This protein binds this small molecule.
Small molecule (SMILES): Cc1ccc(-c2c(C[C@@H](C#N)C(=O)OC(C)(C)C)n(CCCO)c3ncnc(N)c23)cc1

Sequence of chain 1.A:
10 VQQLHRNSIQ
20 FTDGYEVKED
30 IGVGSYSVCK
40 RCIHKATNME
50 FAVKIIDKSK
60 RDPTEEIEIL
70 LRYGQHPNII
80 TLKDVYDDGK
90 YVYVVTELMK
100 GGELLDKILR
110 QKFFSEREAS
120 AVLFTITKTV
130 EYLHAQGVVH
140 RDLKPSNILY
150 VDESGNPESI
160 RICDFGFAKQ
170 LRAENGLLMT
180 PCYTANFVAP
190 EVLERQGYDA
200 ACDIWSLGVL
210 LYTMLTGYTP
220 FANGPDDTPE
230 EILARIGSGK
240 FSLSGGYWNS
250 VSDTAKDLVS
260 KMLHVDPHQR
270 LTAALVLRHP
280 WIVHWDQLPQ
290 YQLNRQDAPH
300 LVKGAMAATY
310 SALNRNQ

Binding-site contacts:
Ligand atom C28 contacts residue VAL93 of chain 1.A at 3.6 Å (hydrophobic).
Ligand atom C13 contacts residue CYS38 of chain 1.A at 3.3 Å (hydrophobic).
Ligand atom C31 contacts residue MET98 of chain 1.A at 3.6 Å (hydrophobic).
Ligand atom O09 contacts residue GLY31 of chain 1.A at 3.4 Å.
Ligand atom C28 contacts residue THR95 of chain 1.A at 3.5 Å.
Ligand atom O14 contacts residue CYS38 of chain 1.A at 3.0 Å (h-bond).
Ligand atom C27 contacts residue VAL93 of chain 1.A at 3.4 Å (hydrophobic).
Ligand atom C27 contacts residue THR95 of chain 1.A at 3.5 Å.
Ligand atom C11 contacts residue CYS38 of chain 1.A at 1.9 Å (hydrophobic).
Ligand atom C25 contacts residue CYS162 of chain 1.A at 3.1 Å (hydrophobic).
Ligand atom C12 contacts residue CYS38 of chain 1.A at 2.9 Å (hydrophobic).
Ligand atom C24 contacts residue CYS162 of chain 1.A at 3.1 Å (hydrophobic).
Ligand atom C18 contacts residue LYS53 of chain 1.A at 3.6 Å.
Ligand atom C08 contacts residue ILE30 of chain 1.A at 3.1 Å (hydrophobic).
Ligand atom C18 contacts residue SER36 of chain 1.A at 2.9 Å.
Ligand atom C17 contacts residue VAL37 of chain 1.A at 3.5 Å (hydrophobic).
Ligand atom C03 contacts residue ALA51 of chain 1.A at 3.7 Å (hydrophobic).
Ligand atom N21 contacts residue ASP163 of chain 1.A at 3.7 Å.
Ligand atom C17 contacts residue VAL32 of chain 1.A at 3.6 Å (hydrophobic).
Ligand atom C17 contacts residue SER36 of chain 1.A at 2.9 Å.
Ligand atom N30 contacts residue ILE30 of chain 1.A at 3.5 Å.
Ligand atom C17 contacts residue GLY31 of chain 1.A at 3.7 Å.
Ligand atom O19 contacts residue ASP163 of chain 1.A at 3.5 Å (salt-bridge).
Ligand atom C25 contacts residue ILE79 of chain 1.A at 3.4 Å (hydrophobic).
Ligand atom N01 contacts residue ALA51 of chain 1.A at 3.2 Å.
Ligand atom C29 contacts residue THR95 of chain 1.A at 3.6 Å.
Ligand atom C26 contacts residue THR95 of chain 1.A at 3.5 Å.
Ligand atom C27 contacts residue LEU69 of chain 1.A at 3.5 Å (hydrophobic).
Ligand atom C28 contacts residue LYS53 of chain 1.A at 3.3 Å.
Ligand atom C24 contacts residue ILE79 of chain 1.A at 3.5 Å (hydrophobic).
Ligand atom O09 contacts residue ILE30 of chain 1.A at 3.1 Å (h-bond).
Ligand atom C02 contacts residue ALA51 of chain 1.A at 3.3 Å (hydrophobic).
Ligand atom C06 contacts residue ILE30 of chain 1.A at 3.5 Å (hydrophobic).
Ligand atom N05 contacts residue CYS38 of chain 1.A at 3.7 Å.
Ligand atom N01 contacts residue THR95 of chain 1.A at 2.9 Å (h-bond).
Ligand atom N32 contacts residue MET98 of chain 1.A at 2.9 Å (h-bond).
Ligand atom C16 contacts residue VAL32 of chain 1.A at 3.7 Å (hydrophobic).
Ligand atom C10 contacts residue CYS38 of chain 1.A at 2.9 Å (hydrophobic).
Ligand atom C17 contacts residue GLY33 of chain 1.A at 3.5 Å.
Ligand atom N01 contacts residue GLU96 of chain 1.A at 2.7 Å (salt-bridge).